The protein below binds the small molecule below.
Small molecule (SMILES): Nc1ncnc2c1ncn2[C@@H]1O[C@H](CO[P](=O)(O)O[P](=O)(O)NP(=O)(O)O)[C@@H](O)[C@H]1O

Sequence of chain 1.A:
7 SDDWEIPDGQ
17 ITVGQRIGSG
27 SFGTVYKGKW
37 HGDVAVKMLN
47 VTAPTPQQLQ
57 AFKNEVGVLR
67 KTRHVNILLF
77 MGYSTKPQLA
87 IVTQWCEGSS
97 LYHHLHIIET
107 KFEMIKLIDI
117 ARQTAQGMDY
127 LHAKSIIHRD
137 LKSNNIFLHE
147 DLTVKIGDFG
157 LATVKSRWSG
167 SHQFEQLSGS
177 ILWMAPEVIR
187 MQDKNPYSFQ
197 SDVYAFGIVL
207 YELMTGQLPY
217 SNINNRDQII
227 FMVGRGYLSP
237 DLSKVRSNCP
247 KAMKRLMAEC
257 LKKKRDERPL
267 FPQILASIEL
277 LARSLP

Sequence of chain 1.B:
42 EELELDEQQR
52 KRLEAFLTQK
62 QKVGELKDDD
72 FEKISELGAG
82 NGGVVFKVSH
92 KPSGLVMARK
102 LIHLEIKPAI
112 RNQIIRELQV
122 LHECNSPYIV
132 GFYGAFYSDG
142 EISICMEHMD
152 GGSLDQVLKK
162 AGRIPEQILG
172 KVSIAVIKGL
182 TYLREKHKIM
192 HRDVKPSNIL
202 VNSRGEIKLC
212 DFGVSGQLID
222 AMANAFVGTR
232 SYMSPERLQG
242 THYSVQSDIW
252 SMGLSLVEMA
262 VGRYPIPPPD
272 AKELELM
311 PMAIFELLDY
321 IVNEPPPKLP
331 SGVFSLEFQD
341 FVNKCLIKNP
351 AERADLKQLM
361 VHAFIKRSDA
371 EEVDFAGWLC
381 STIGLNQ

Binding-site contacts:
Ligand atom O2A contacts residue LYS43 of chain 1.A at 3.5 Å.
Ligand atom O3G contacts residue ASN141 of chain 1.A at 3.6 Å (h-bond).
Ligand atom O1A contacts residue LYS43 of chain 1.A at 2.9 Å (salt-bridge).
Ligand atom O2G contacts residue MG1 of chain 1.D at 2.3 Å.
Ligand atom N6 contacts residue THR89 of chain 1.A at 3.5 Å (h-bond).
Ligand atom O3G contacts residue LYS138 of chain 1.A at 3.0 Å (salt-bridge).
Ligand atom C2 contacts residue CYS92 of chain 1.A at 3.6 Å (hydrophobic).
Ligand atom N3 contacts residue TRP91 of chain 1.A at 3.6 Å.
Ligand atom PB contacts residue MG1 of chain 1.D at 3.4 Å.
Ligand atom O2G contacts residue ASP154 of chain 1.A at 2.9 Å (salt-bridge).
Ligand atom PG contacts residue SER27 of chain 1.A at 3.5 Å.
Ligand atom O3G contacts residue ASP136 of chain 1.A at 3.0 Å (salt-bridge).
Ligand atom O5' contacts residue VAL31 of chain 1.A at 3.6 Å.
Ligand atom O3' contacts residue GLU106 of chain 1.B at 2.9 Å (salt-bridge).
Ligand atom C4 contacts residue PHE143 of chain 1.A at 3.5 Å (hydrophobic).
Ligand atom C6 contacts residue ALA41 of chain 1.A at 3.6 Å (hydrophobic).
Ligand atom O1B contacts residue MG1 of chain 1.D at 2.1 Å.
Ligand atom O1G contacts residue SER27 of chain 1.A at 2.8 Å (h-bond).
Ligand atom O4' contacts residue VAL31 of chain 1.A at 3.5 Å.
Ligand atom O1A contacts residue MG1 of chain 1.D at 2.1 Å.
Ligand atom O1B contacts residue ASN140 of chain 1.A at 3.7 Å.
Ligand atom N6 contacts residue GLN90 of chain 1.A at 2.9 Å (h-bond).
Ligand atom PA contacts residue MG1 of chain 1.D at 3.3 Å.
Ligand atom O1B contacts residue ASN141 of chain 1.A at 3.0 Å (h-bond).
Ligand atom N6 contacts residue LEU74 of chain 1.A at 3.6 Å.
Ligand atom O3G contacts residue SER27 of chain 1.A at 3.0 Å (h-bond).
Ligand atom C2 contacts residue TRP91 of chain 1.A at 3.4 Å (hydrophobic).
Ligand atom C5 contacts residue PHE143 of chain 1.A at 3.5 Å (hydrophobic).
Ligand atom O2A contacts residue GLY29 of chain 1.A at 3.7 Å.
Ligand atom N1 contacts residue TRP91 of chain 1.A at 3.6 Å.
Ligand atom O1G contacts residue GLY26 of chain 1.A at 3.6 Å.
Ligand atom O3A contacts residue GLY26 of chain 1.A at 3.2 Å.
Ligand atom O2A contacts residue VAL31 of chain 1.A at 3.5 Å.
Ligand atom O4' contacts residue ILE23 of chain 1.A at 3.4 Å.
Ligand atom N6 contacts residue ALA41 of chain 1.A at 3.6 Å.
Ligand atom O1A contacts residue ASP154 of chain 1.A at 2.9 Å (salt-bridge).
Ligand atom O2A contacts residue GLY26 of chain 1.A at 3.2 Å (h-bond).
Ligand atom O2G contacts residue ASN141 of chain 1.A at 2.7 Å (h-bond).
Ligand atom O2B contacts residue ASN140 of chain 1.A at 3.5 Å.
Ligand atom N1 contacts residue CYS92 of chain 1.A at 3.0 Å (h-bond).